Binding-site contacts:
Ligand atom N22 contacts residue VAL30 of chain 1.A at 3.8 Å.
Ligand atom N22 contacts residue GLY25 of chain 1.A at 3.5 Å.
Ligand atom C19 contacts residue VAL30 of chain 1.A at 3.6 Å (hydrophobic).
Ligand atom C25 contacts residue ARG146 of chain 1.A at 3.3 Å.
Ligand atom C25 contacts residue ASN147 of chain 1.A at 3.2 Å.
Ligand atom N22 contacts residue LYS49 of chain 1.A at 3.5 Å (salt-bridge).
Ligand atom C8 contacts residue VAL100 of chain 1.A at 3.3 Å (hydrophobic).
Ligand atom C12 contacts residue LEU149 of chain 1.A at 3.9 Å (hydrophobic).
Ligand atom C25 contacts residue ASP160 of chain 1.A at 3.4 Å.
Ligand atom C11 contacts residue LEU22 of chain 1.A at 3.9 Å (hydrophobic).
Ligand atom C13 contacts residue LEU149 of chain 1.A at 3.9 Å (hydrophobic).
Ligand atom N16 contacts residue VAL100 of chain 1.A at 2.9 Å (h-bond).
Ligand atom C8 contacts residue GLY103 of chain 1.A at 3.5 Å.
Ligand atom C29 contacts residue LEU22 of chain 1.A at 3.3 Å (hydrophobic).
Ligand atom C20 contacts residue VAL30 of chain 1.A at 3.9 Å (hydrophobic).
Ligand atom C21 contacts residue VAL30 of chain 1.A at 3.5 Å (hydrophobic).
Ligand atom N10 contacts residue VAL100 of chain 1.A at 2.4 Å (h-bond).
Ligand atom C15 contacts residue ALA47 of chain 1.A at 3.6 Å (hydrophobic).
Ligand atom C24 contacts residue ASN147 of chain 1.A at 3.8 Å.
Ligand atom C1 contacts residue ASP107 of chain 1.A at 3.9 Å.
Ligand atom C7 contacts residue PRO101 of chain 1.A at 3.6 Å (hydrophobic).
Ligand atom C14 contacts residue LEU149 of chain 1.A at 3.8 Å (hydrophobic).
Ligand atom C3 contacts residue ASP107 of chain 1.A at 3.2 Å.
Ligand atom C21 contacts residue GLY25 of chain 1.A at 3.7 Å.
Ligand atom C14 contacts residue ILE79 of chain 1.A at 3.8 Å (hydrophobic).
Ligand atom N16 contacts residue TYR99 of chain 1.A at 3.8 Å.
Ligand atom C15 contacts residue GLU98 of chain 1.A at 3.5 Å.
Ligand atom C24 contacts residue ASP160 of chain 1.A at 3.5 Å.
Ligand atom N28 contacts residue LEU22 of chain 1.A at 3.8 Å.
Ligand atom C11 contacts residue VAL100 of chain 1.A at 3.3 Å (hydrophobic).
Ligand atom N22 contacts residue ASP160 of chain 1.A at 3.6 Å.
Ligand atom C8 contacts residue PRO101 of chain 1.A at 3.1 Å (hydrophobic).
Ligand atom N10 contacts residue TYR99 of chain 1.A at 3.6 Å.
Ligand atom C9 contacts residue GLY103 of chain 1.A at 3.7 Å.
Ligand atom C18 contacts residue LEU22 of chain 1.A at 4.0 Å (hydrophobic).
Ligand atom C15 contacts residue VAL100 of chain 1.A at 3.7 Å (hydrophobic).
Ligand atom C9 contacts residue VAL100 of chain 1.A at 3.3 Å (hydrophobic).
Ligand atom C15 contacts residue ILE79 of chain 1.A at 3.7 Å (hydrophobic).
Ligand atom C19 contacts residue GLU24 of chain 1.A at 4.0 Å.
Ligand atom C7 contacts residue GLY103 of chain 1.A at 3.8 Å.

Sequence of chain 1.A:
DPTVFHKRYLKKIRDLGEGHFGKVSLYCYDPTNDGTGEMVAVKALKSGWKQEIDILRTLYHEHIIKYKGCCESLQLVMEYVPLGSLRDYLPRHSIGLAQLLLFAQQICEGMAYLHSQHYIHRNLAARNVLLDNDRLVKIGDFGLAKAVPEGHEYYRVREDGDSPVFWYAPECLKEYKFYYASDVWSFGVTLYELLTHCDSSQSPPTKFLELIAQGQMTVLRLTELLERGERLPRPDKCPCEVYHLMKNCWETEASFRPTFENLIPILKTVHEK

This small molecule binds to this protein.
Small molecule (SMILES): CN(C)C(=O)c1ccc(Nc2cc(N3CC[C@@](C#N)(C4CC4)C3=O)ccn2)nc1